The protein below binds the small molecule below.
Small molecule (SMILES): C=CC1=C(C)/C(=C/c2[nH]c(/C=C3\N=C(/C=C4\NC(=O)C(C)=C4C=C)C(C)=C3CCC(=O)O)c(CCC(=O)O)c2C)NC1=O

Sequence of chain 1.I:
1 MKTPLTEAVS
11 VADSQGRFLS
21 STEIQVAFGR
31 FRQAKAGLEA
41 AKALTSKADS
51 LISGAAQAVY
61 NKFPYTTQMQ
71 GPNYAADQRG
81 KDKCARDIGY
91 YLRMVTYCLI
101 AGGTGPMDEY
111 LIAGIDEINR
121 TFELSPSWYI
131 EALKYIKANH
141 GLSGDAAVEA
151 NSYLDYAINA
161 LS

Sequence of chain 1.C:
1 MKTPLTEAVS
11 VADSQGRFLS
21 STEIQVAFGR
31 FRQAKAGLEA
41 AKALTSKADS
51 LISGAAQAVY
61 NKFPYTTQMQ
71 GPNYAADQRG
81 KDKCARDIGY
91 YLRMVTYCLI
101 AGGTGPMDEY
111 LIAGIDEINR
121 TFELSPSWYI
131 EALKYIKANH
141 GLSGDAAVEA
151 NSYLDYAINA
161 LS

Sequence of chain 1.J:
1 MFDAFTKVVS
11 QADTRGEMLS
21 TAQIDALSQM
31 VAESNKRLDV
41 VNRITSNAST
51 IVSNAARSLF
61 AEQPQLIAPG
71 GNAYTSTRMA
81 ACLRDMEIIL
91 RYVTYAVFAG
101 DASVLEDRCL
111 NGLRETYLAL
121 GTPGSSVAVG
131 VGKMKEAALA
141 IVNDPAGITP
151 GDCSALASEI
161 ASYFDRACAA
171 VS

Binding-site contacts:
Ligand atom C4C contacts residue THR149 of chain 1.J at 3.5 Å.
Ligand atom O1D contacts residue ASN35 of chain 1.J at 2.8 Å.
Ligand atom O1A contacts residue THR149 of chain 1.J at 2.7 Å (h-bond).
Ligand atom C4A contacts residue ASP39 of chain 1.J at 3.6 Å.
Ligand atom NB contacts residue ASP145 of chain 1.C at 3.2 Å (salt-bridge).
Ligand atom C4B contacts residue PHE28 of chain 1.I at 3.5 Å (hydrophobic).
Ligand atom OB contacts residue GLN33 of chain 1.C at 3.1 Å (h-bond).
Ligand atom CMD contacts residue PRO150 of chain 1.J at 3.6 Å (hydrophobic).
Ligand atom OB contacts residue PHE28 of chain 1.I at 3.1 Å.
Ligand atom CHD contacts residue ILE148 of chain 1.J at 3.4 Å (hydrophobic).
Ligand atom C2C contacts residue CYS153 of chain 1.J at 3.2 Å (hydrophobic).
Ligand atom CMB contacts residue ASP39 of chain 1.J at 3.4 Å.
Ligand atom CAA contacts residue ASN35 of chain 1.J at 2.9 Å.
Ligand atom C3C contacts residue ILE148 of chain 1.J at 3.5 Å (hydrophobic).
Ligand atom NB contacts residue PHE28 of chain 1.I at 3.4 Å.
Ligand atom NA contacts residue ASP39 of chain 1.J at 2.6 Å (salt-bridge).
Ligand atom C1C contacts residue GLY151 of chain 1.J at 3.4 Å.
Ligand atom C2A contacts residue ASN35 of chain 1.J at 3.5 Å.
Ligand atom CHB contacts residue ASP39 of chain 1.J at 3.1 Å.
Ligand atom ND contacts residue ASP39 of chain 1.J at 2.9 Å (salt-bridge).
Ligand atom CMD contacts residue GLY151 of chain 1.J at 3.2 Å.
Ligand atom CMB contacts residue VAL148 of chain 1.C at 2.8 Å (hydrophobic).
Ligand atom C1C contacts residue CYS153 of chain 1.J at 3.1 Å (hydrophobic).
Ligand atom C3C contacts residue CYS153 of chain 1.J at 3.3 Å (hydrophobic).
Ligand atom CMC contacts residue ILE148 of chain 1.J at 3.5 Å (hydrophobic).
Ligand atom OC contacts residue CYS153 of chain 1.J at 3.5 Å (h-bond).
Ligand atom OC contacts residue GLY151 of chain 1.J at 2.4 Å (h-bond).
Ligand atom CHD contacts residue THR149 of chain 1.J at 3.5 Å.
Ligand atom NC contacts residue CYS153 of chain 1.J at 3.2 Å (h-bond).
Ligand atom C2B contacts residue VAL148 of chain 1.C at 3.5 Å (hydrophobic).
Ligand atom CMA contacts residue ASP145 of chain 1.C at 3.5 Å.
Ligand atom C4C contacts residue CYS153 of chain 1.J at 3.4 Å (hydrophobic).
Ligand atom CBB contacts residue ILE24 of chain 1.I at 3.6 Å (hydrophobic).
Ligand atom CMB contacts residue ASN42 of chain 1.J at 3.5 Å.
Ligand atom CMD contacts residue THR149 of chain 1.J at 3.1 Å.
Ligand atom C1D contacts residue THR149 of chain 1.J at 3.2 Å.
Ligand atom CAC contacts residue CYS153 of chain 1.J at 2.6 Å (hydrophobic).
Ligand atom CBC contacts residue CYS153 of chain 1.J at 2.9 Å (hydrophobic).
Ligand atom C2D contacts residue THR149 of chain 1.J at 3.1 Å.
Ligand atom NC contacts residue THR149 of chain 1.J at 3.4 Å (h-bond).